Sequence of chain 1.A:
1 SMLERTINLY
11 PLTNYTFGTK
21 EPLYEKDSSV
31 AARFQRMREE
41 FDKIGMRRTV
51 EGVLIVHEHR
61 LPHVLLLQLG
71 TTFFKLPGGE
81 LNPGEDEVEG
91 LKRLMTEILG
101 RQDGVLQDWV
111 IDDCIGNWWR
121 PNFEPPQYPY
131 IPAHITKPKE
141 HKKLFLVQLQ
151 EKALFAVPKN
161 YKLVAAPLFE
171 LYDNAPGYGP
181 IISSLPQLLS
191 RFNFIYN

Binding-site contacts:
Ligand atom C3 contacts residue LEU76 of chain 1.A at 3.7 Å (hydrophobic).
Ligand atom C13 contacts residue LYS75 of chain 1.A at 4.2 Å.
Ligand atom C4 contacts residue ILE98 of chain 1.A at 4.1 Å (hydrophobic).
Ligand atom C5 contacts residue ILE98 of chain 1.A at 4.0 Å (hydrophobic).
Ligand atom C7 contacts residue GLY78 of chain 1.A at 3.4 Å.
Ligand atom N2 contacts residue LEU76 of chain 1.A at 3.5 Å (h-bond).
Ligand atom C6 contacts residue ILE98 of chain 1.A at 3.9 Å (hydrophobic).
Ligand atom C10 contacts residue ARG33 of chain 1.A at 3.9 Å.
Ligand atom C1 contacts residue LEU23 of chain 1.A at 4.1 Å (hydrophobic).
Ligand atom N2 contacts residue GLU51 of chain 1.A at 3.2 Å (salt-bridge).
Ligand atom C2 contacts residue ILE98 of chain 1.A at 4.0 Å (hydrophobic).
Ligand atom C4 contacts residue GLY78 of chain 1.A at 3.8 Å.
Ligand atom O1 contacts residue GLY78 of chain 1.A at 3.5 Å (h-bond).
Ligand atom C12 contacts residue LYS75 of chain 1.A at 4.0 Å.
Ligand atom N1 contacts residue GLY78 of chain 1.A at 3.5 Å (h-bond).
Ligand atom N1 contacts residue LYS75 of chain 1.A at 4.1 Å.
Ligand atom C6 contacts residue TYR161 of chain 1.A at 3.9 Å (hydrophobic).
Ligand atom N2 contacts residue GLY79 of chain 1.A at 4.2 Å.
Ligand atom C8 contacts residue THR49 of chain 1.A at 4.0 Å.
Ligand atom C1 contacts residue ILE98 of chain 1.A at 4.0 Å (hydrophobic).
Ligand atom C3 contacts residue ILE98 of chain 1.A at 4.1 Å (hydrophobic).
Ligand atom C7 contacts residue LEU76 of chain 1.A at 3.7 Å (hydrophobic).
Ligand atom C3 contacts residue PRO77 of chain 1.A at 4.1 Å (hydrophobic).
Ligand atom C8 contacts residue GLY79 of chain 1.A at 4.1 Å.
Ligand atom C3 contacts residue LEU67 of chain 1.A at 3.8 Å (hydrophobic).
Ligand atom C2 contacts residue LEU67 of chain 1.A at 3.5 Å (hydrophobic).
Ligand atom C3 contacts residue LYS75 of chain 1.A at 4.0 Å.
Ligand atom C5 contacts residue GLY78 of chain 1.A at 3.7 Å.
Ligand atom C4 contacts residue LEU76 of chain 1.A at 3.7 Å (hydrophobic).
Ligand atom C8 contacts residue GLU51 of chain 1.A at 3.4 Å.
Ligand atom N1 contacts residue LEU76 of chain 1.A at 2.9 Å (h-bond).
Ligand atom C9 contacts residue GLU51 of chain 1.A at 3.7 Å.
Ligand atom O2 contacts residue LYS75 of chain 1.A at 3.7 Å.
Ligand atom O1 contacts residue GLY79 of chain 1.A at 4.2 Å.
Ligand atom C1 contacts residue TYR161 of chain 1.A at 3.5 Å (hydrophobic).
Ligand atom N2 contacts residue GLY78 of chain 1.A at 4.0 Å.
Ligand atom C6 contacts residue LEU23 of chain 1.A at 4.2 Å (hydrophobic).
Ligand atom C11 contacts residue ARG33 of chain 1.A at 3.9 Å.
Ligand atom C2 contacts residue TYR161 of chain 1.A at 3.8 Å (hydrophobic).
Ligand atom C4 contacts residue LYS75 of chain 1.A at 4.0 Å.

This protein binds this small molecule.
Small molecule (SMILES): O=C(NCCN1CCCC1=O)Nc1ccccc1